Binding-site contacts:
Ligand atom N contacts residue PHE11 of chain 2.A at 4.2 Å.
Ligand atom CA contacts residue PHE11 of chain 2.A at 3.8 Å (hydrophobic).

Sequence of chain 2.A:
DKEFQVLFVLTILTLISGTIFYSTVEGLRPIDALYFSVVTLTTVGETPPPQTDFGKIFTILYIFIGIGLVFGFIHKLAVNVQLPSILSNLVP

A protein and the small-molecule ligand that binds it are described below.
Small molecule (SMILES): NCC(=O)O